Sequence of chain 1.A:
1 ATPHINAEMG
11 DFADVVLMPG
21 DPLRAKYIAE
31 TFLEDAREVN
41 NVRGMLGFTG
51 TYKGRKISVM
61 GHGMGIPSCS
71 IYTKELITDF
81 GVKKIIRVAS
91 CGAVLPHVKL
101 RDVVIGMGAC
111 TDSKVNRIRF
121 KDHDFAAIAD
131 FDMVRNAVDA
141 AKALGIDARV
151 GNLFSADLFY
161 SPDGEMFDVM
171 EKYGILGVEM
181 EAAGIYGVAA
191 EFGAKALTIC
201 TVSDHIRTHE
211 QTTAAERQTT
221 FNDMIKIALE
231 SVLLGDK

Binding-site contacts:
Ligand atom O4' contacts residue ARG43 of chain 1.C at 3.5 Å (salt-bridge).
Ligand atom C4 contacts residue VAL178 of chain 1.A at 3.6 Å (hydrophobic).
Ligand atom C9 contacts residue SER90 of chain 1.A at 3.5 Å.
Ligand atom N6 contacts residue ASP204 of chain 1.A at 2.9 Å (salt-bridge).
Ligand atom N8 contacts residue SER203 of chain 1.A at 3.6 Å.
Ligand atom O2' contacts residue MET180 of chain 1.A at 2.9 Å (h-bond).
Ligand atom C2' contacts residue PO41 of chain 1.E at 3.6 Å.
Ligand atom C4' contacts residue PO41 of chain 1.E at 3.5 Å.
Ligand atom O3' contacts residue GLU181 of chain 1.A at 2.5 Å (salt-bridge).
Ligand atom C5' contacts residue HIS4 of chain 1.C at 3.3 Å.
Ligand atom N7 contacts residue SER203 of chain 1.A at 3.7 Å.
Ligand atom N3 contacts residue VAL178 of chain 1.A at 3.7 Å.
Ligand atom N6 contacts residue GLY92 of chain 1.A at 3.6 Å.
Ligand atom N3 contacts residue MET180 of chain 1.A at 3.4 Å.
Ligand atom N7 contacts residue CYS91 of chain 1.A at 3.6 Å.
Ligand atom N8 contacts residue SER90 of chain 1.A at 3.6 Å.
Ligand atom C6 contacts residue VAL178 of chain 1.A at 3.6 Å (hydrophobic).
Ligand atom O2' contacts residue ARG87 of chain 1.A at 3.2 Å (salt-bridge).
Ligand atom C2' contacts residue MET180 of chain 1.A at 3.7 Å (hydrophobic).
Ligand atom O4' contacts residue PO41 of chain 1.E at 3.3 Å (h-bond).
Ligand atom C5 contacts residue VAL178 of chain 1.A at 3.6 Å (hydrophobic).
Ligand atom C3' contacts residue PO41 of chain 1.E at 3.5 Å.
Ligand atom N7 contacts residue GLY92 of chain 1.A at 3.6 Å.
Ligand atom C1' contacts residue SER90 of chain 1.A at 3.4 Å.
Ligand atom C5' contacts residue MET64 of chain 1.A at 3.6 Å (hydrophobic).
Ligand atom N1 contacts residue VAL178 of chain 1.A at 3.6 Å.
Ligand atom O3' contacts residue PO41 of chain 1.E at 2.6 Å (h-bond).
Ligand atom C4' contacts residue ARG43 of chain 1.C at 3.6 Å.
Ligand atom O2' contacts residue GLU179 of chain 1.A at 3.4 Å.
Ligand atom N3 contacts residue GLU179 of chain 1.A at 3.5 Å.
Ligand atom C3' contacts residue GLU181 of chain 1.A at 3.5 Å.
Ligand atom C2 contacts residue VAL178 of chain 1.A at 3.7 Å (hydrophobic).
Ligand atom O2' contacts residue GLU181 of chain 1.A at 2.6 Å (salt-bridge).
Ligand atom O3' contacts residue MET64 of chain 1.A at 3.7 Å.
Ligand atom N7 contacts residue ASP204 of chain 1.A at 2.9 Å (salt-bridge).
Ligand atom C2 contacts residue PHE159 of chain 1.A at 3.6 Å (hydrophobic).
Ligand atom O5' contacts residue PHE159 of chain 1.A at 3.5 Å.
Ligand atom C1' contacts residue PO41 of chain 1.E at 3.1 Å.
Ligand atom O2' contacts residue PO41 of chain 1.E at 3.2 Å (h-bond).
Ligand atom O5' contacts residue HIS4 of chain 1.C at 2.6 Å (h-bond).

Sequence of chain 1.C:
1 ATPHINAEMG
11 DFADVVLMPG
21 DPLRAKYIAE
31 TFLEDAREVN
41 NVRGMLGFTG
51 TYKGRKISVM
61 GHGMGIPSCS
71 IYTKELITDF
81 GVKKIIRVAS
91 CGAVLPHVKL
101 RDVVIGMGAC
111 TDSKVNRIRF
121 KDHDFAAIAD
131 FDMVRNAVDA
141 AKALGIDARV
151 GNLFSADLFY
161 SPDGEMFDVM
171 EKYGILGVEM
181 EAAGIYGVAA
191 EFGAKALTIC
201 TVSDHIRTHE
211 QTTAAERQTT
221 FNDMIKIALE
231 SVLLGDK

A protein and the small-molecule ligand that binds it are described below.
Small molecule (SMILES): Nc1ncnc2c([C@@H]3O[C@H](CO)[C@@H](O)[C@H]3O)n[nH]c12